This protein binds this small molecule.
Small molecule (SMILES): CC(=O)N[C@@H]1[C@@H](O)[C@H](O)[C@@H](CO)O[C@H]1O

Binding-site contacts:
Ligand atom C6 contacts residue GLN564 of chain 1.C at 4.2 Å.
Ligand atom C6 contacts residue PRO563 of chain 1.C at 4.2 Å (hydrophobic).
Ligand atom C3 contacts residue GLN564 of chain 1.C at 4.4 Å.
Ligand atom C2 contacts residue GLN564 of chain 1.C at 4.1 Å.
Ligand atom C6 contacts residue ASN315 of chain 1.C at 4.5 Å.
Ligand atom O6 contacts residue PRO563 of chain 1.C at 4.4 Å.
Ligand atom C5 contacts residue GLN564 of chain 1.C at 4.1 Å.
Ligand atom O7 contacts residue ASN315 of chain 1.C at 3.2 Å (h-bond).
Ligand atom O5 contacts residue GLN564 of chain 1.C at 3.8 Å.
Ligand atom C4 contacts residue ASN315 of chain 1.C at 4.3 Å.
Ligand atom C1 contacts residue ASN315 of chain 1.C at 1.4 Å.
Ligand atom O5 contacts residue ASN315 of chain 1.C at 2.4 Å (h-bond).
Ligand atom C8 contacts residue ASN315 of chain 1.C at 4.4 Å.
Ligand atom O7 contacts residue GLN564 of chain 1.C at 4.3 Å.
Ligand atom C3 contacts residue ASN315 of chain 1.C at 3.8 Å.
Ligand atom N2 contacts residue ASN315 of chain 1.C at 2.9 Å (h-bond).
Ligand atom C5 contacts residue ASN315 of chain 1.C at 3.7 Å.
Ligand atom C1 contacts residue GLN564 of chain 1.C at 4.4 Å.
Ligand atom C2 contacts residue ASN315 of chain 1.C at 2.5 Å.
Ligand atom C4 contacts residue GLN564 of chain 1.C at 3.7 Å.
Ligand atom C7 contacts residue ASN315 of chain 1.C at 3.2 Å.
Ligand atom O6 contacts residue ASN315 of chain 1.C at 4.1 Å.
Ligand atom C6 contacts residue LEU566 of chain 1.C at 4.2 Å (hydrophobic).

Sequence of chain 1.C:
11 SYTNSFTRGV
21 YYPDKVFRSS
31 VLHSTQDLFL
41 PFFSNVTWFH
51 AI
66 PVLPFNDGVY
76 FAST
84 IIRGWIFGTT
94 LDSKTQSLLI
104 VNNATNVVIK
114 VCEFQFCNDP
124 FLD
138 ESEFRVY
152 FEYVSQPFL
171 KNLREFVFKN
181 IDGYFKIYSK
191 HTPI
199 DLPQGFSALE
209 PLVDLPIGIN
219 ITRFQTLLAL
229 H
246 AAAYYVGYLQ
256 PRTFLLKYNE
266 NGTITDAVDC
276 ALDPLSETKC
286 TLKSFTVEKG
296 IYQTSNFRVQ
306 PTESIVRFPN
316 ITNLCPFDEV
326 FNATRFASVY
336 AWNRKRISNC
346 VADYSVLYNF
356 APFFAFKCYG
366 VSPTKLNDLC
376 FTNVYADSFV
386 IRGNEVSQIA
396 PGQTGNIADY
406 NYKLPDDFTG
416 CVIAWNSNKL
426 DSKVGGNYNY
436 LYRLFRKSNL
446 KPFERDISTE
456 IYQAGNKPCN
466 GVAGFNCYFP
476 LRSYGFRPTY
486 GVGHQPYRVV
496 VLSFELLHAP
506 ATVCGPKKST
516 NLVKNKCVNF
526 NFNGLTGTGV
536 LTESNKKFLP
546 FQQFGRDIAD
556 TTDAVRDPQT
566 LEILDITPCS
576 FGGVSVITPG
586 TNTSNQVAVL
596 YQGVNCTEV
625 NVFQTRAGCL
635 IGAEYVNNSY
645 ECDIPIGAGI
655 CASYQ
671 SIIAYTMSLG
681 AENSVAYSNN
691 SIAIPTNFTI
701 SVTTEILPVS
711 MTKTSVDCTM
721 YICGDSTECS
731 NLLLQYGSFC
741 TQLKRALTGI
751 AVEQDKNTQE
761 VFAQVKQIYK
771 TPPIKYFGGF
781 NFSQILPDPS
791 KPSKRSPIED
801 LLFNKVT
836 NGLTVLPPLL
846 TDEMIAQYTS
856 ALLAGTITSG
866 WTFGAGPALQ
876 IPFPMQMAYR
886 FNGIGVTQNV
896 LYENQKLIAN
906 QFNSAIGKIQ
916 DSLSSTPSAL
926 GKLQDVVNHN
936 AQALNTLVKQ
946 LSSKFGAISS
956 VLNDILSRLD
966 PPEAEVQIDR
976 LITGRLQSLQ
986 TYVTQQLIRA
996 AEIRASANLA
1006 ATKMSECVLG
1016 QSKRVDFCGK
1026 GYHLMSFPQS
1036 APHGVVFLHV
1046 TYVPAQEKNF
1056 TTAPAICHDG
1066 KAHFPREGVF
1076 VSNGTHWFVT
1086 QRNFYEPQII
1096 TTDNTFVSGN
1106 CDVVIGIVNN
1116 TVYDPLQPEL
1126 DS